Sequence of chain 1.GA:
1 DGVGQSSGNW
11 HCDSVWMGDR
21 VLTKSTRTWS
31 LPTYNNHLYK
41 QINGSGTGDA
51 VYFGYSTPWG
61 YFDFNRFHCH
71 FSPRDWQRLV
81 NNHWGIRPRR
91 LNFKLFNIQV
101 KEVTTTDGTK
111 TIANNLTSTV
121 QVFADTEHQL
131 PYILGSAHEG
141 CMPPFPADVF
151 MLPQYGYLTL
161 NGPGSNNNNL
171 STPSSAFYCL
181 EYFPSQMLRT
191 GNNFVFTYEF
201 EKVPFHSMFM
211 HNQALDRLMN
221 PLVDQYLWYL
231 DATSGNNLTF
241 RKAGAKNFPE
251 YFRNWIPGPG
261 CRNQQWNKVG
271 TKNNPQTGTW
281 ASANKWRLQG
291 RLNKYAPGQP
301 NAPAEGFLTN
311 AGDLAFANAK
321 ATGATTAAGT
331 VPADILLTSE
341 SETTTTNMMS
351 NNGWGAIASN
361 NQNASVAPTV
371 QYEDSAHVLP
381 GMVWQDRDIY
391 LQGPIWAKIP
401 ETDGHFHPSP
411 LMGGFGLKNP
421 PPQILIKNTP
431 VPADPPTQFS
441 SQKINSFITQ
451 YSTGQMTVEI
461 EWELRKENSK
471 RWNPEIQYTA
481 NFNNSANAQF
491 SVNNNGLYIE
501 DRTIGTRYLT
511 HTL

Sequence of chain 1.FA:
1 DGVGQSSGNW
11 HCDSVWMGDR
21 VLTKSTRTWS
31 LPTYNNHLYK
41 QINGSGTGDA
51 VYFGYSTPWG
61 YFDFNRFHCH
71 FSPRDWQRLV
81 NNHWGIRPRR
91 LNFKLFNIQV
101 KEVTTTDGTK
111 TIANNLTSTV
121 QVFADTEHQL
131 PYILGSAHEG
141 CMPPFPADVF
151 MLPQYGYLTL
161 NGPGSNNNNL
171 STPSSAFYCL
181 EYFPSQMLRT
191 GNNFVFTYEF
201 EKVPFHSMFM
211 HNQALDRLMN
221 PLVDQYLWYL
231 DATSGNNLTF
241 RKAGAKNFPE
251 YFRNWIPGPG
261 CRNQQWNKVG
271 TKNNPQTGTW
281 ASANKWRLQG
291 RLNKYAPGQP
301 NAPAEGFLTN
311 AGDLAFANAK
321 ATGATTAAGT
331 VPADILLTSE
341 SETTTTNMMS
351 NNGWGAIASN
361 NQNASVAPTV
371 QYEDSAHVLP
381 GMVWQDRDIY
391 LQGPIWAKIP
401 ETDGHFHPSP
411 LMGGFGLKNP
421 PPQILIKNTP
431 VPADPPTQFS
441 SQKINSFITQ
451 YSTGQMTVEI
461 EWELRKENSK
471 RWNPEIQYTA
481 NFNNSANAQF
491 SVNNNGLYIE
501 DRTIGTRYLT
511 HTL

This small molecule binds to this protein.
Small molecule (SMILES): Nc1ncnc2c1ncn2[C@H]1C[C@H](O)[C@@H](COP(=O)(O)O)O1

Binding-site contacts:
Ligand atom C8 contacts residue SER409 of chain 1.GA at 4.2 Å.
Ligand atom O2P contacts residue ASP403 of chain 1.FA at 3.9 Å.
Ligand atom C5 contacts residue SER409 of chain 1.GA at 3.7 Å.
Ligand atom C2 contacts residue ILE399 of chain 1.GA at 4.3 Å (hydrophobic).
Ligand atom C6 contacts residue SER409 of chain 1.GA at 3.8 Å.
Ligand atom C2 contacts residue GLY416 of chain 1.GA at 3.6 Å.
Ligand atom O2P contacts residue GLY404 of chain 1.FA at 4.2 Å.
Ligand atom N7 contacts residue HIS407 of chain 1.GA at 3.8 Å.
Ligand atom N6 contacts residue SER409 of chain 1.GA at 3.3 Å (h-bond).
Ligand atom N9 contacts residue HIS407 of chain 1.GA at 4.4 Å.
Ligand atom N1 contacts residue PRO408 of chain 1.GA at 3.8 Å.
Ligand atom N9 contacts residue PRO408 of chain 1.GA at 3.8 Å.
Ligand atom N6 contacts residue PRO204 of chain 1.GA at 4.4 Å.
Ligand atom N7 contacts residue PRO204 of chain 1.GA at 4.1 Å.
Ligand atom N3 contacts residue PRO408 of chain 1.GA at 3.6 Å.
Ligand atom C6 contacts residue PRO408 of chain 1.GA at 3.8 Å (hydrophobic).
Ligand atom O2P contacts residue HIS407 of chain 1.GA at 4.1 Å.
Ligand atom C5 contacts residue PRO408 of chain 1.GA at 4.2 Å (hydrophobic).
Ligand atom N1 contacts residue GLY416 of chain 1.GA at 3.1 Å (h-bond).
Ligand atom N7 contacts residue SER409 of chain 1.GA at 3.2 Å (h-bond).
Ligand atom C5 contacts residue PRO204 of chain 1.GA at 4.1 Å (hydrophobic).
Ligand atom C2' contacts residue HIS407 of chain 1.GA at 4.0 Å.
Ligand atom C4 contacts residue PRO408 of chain 1.GA at 3.9 Å (hydrophobic).
Ligand atom C8 contacts residue HIS407 of chain 1.GA at 3.4 Å.
Ligand atom N6 contacts residue PRO408 of chain 1.GA at 4.0 Å.
Ligand atom C2' contacts residue PRO408 of chain 1.GA at 4.3 Å (hydrophobic).
Ligand atom C8 contacts residue PRO408 of chain 1.GA at 4.4 Å (hydrophobic).
Ligand atom C2 contacts residue PRO408 of chain 1.GA at 4.0 Å (hydrophobic).
Ligand atom C1' contacts residue PRO408 of chain 1.GA at 3.9 Å (hydrophobic).
Ligand atom N6 contacts residue GLY416 of chain 1.GA at 3.7 Å.
Ligand atom N6 contacts residue GLY414 of chain 1.GA at 4.4 Å.
Ligand atom C6 contacts residue PRO204 of chain 1.GA at 4.3 Å (hydrophobic).
Ligand atom O1P contacts residue HIS405 of chain 1.FA at 3.9 Å.
Ligand atom N6 contacts residue PHE415 of chain 1.GA at 4.4 Å.
Ligand atom C6 contacts residue GLY416 of chain 1.GA at 4.2 Å.